Sequence of chain 1.B:
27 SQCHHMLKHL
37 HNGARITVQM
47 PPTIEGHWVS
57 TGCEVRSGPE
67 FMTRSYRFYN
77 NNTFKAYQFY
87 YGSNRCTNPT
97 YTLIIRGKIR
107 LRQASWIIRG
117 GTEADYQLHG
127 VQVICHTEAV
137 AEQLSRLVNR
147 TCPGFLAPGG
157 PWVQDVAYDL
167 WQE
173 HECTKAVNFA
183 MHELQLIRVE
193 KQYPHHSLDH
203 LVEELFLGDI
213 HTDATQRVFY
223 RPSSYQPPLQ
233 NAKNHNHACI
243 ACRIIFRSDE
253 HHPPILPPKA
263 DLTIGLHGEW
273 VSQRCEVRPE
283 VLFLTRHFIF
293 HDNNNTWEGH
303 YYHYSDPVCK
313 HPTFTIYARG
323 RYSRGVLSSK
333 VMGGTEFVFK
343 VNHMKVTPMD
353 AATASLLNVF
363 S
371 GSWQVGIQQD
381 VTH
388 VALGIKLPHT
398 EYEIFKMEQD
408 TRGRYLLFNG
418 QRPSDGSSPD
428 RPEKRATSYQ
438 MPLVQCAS

Binding-site contacts:
Ligand atom C5 contacts residue TYR75 of chain 1.B at 4.0 Å (hydrophobic).
Ligand atom C3 contacts residue ASN77 of chain 1.B at 3.8 Å.
Ligand atom C5 contacts residue ASN77 of chain 1.B at 3.6 Å.
Ligand atom C4 contacts residue ASN77 of chain 1.B at 4.2 Å.
Ligand atom C2 contacts residue ASN77 of chain 1.B at 2.5 Å.
Ligand atom O6 contacts residue TYR75 of chain 1.B at 3.7 Å.
Ligand atom C7 contacts residue ASN77 of chain 1.B at 3.4 Å.
Ligand atom C1 contacts residue THR79 of chain 1.B at 3.8 Å.
Ligand atom O5 contacts residue ASN77 of chain 1.B at 2.3 Å (h-bond).
Ligand atom C6 contacts residue TYR75 of chain 1.B at 4.0 Å (hydrophobic).
Ligand atom O5 contacts residue TYR75 of chain 1.B at 4.1 Å.
Ligand atom N2 contacts residue THR79 of chain 1.B at 4.4 Å.
Ligand atom O7 contacts residue ASN77 of chain 1.B at 3.3 Å (h-bond).
Ligand atom N2 contacts residue ASN77 of chain 1.B at 3.0 Å (h-bond).
Ligand atom C1 contacts residue ASN77 of chain 1.B at 1.4 Å.

The protein below binds the small molecule below.
Small molecule (SMILES): CC(=O)N[C@@H]1[C@@H](O)[C@H](O)[C@@H](CO)O[C@H]1O